A protein and the small-molecule ligand that binds it are described below.
Small molecule (SMILES): NC(=O)c1ncn([C@@H]2O[C@H](COP(=O)(O)O)[C@@H](O)[C@H]2O)c1N

Binding-site contacts:
Ligand atom O4 contacts residue TYR22 of chain 1.D at 2.6 Å (h-bond).
Ligand atom OP1 contacts residue ARG45 of chain 1.D at 3.4 Å (salt-bridge).
Ligand atom P contacts residue SER46 of chain 1.D at 3.3 Å.
Ligand atom O3 contacts residue SER46 of chain 1.D at 3.4 Å (h-bond).
Ligand atom N2 contacts residue TYR79 of chain 1.D at 3.1 Å (h-bond).
Ligand atom P contacts residue TYR22 of chain 1.D at 3.4 Å.
Ligand atom C6 contacts residue ARG50 of chain 1.D at 3.4 Å.
Ligand atom C3A contacts residue TYR76 of chain 1.D at 3.6 Å (hydrophobic).
Ligand atom O contacts residue THR130 of chain 1.D at 3.4 Å (h-bond).
Ligand atom C5 contacts residue ARG25 of chain 1.D at 3.5 Å.
Ligand atom N1 contacts residue ARG25 of chain 1.D at 3.2 Å (salt-bridge).
Ligand atom N2 contacts residue ASN93 of chain 1.D at 3.2 Å (h-bond).
Ligand atom C contacts residue ASP126 of chain 1.D at 3.6 Å.
Ligand atom O2 contacts residue ASN74 of chain 1.D at 3.2 Å (h-bond).
Ligand atom C3A contacts residue ARG25 of chain 1.D at 3.4 Å.
Ligand atom O contacts residue ARG25 of chain 1.D at 3.2 Å (salt-bridge).
Ligand atom C6 contacts residue TYR79 of chain 1.D at 3.3 Å (hydrophobic).
Ligand atom N1 contacts residue ARG50 of chain 1.D at 3.2 Å (salt-bridge).
Ligand atom O1 contacts residue ASN74 of chain 1.D at 3.3 Å (h-bond).
Ligand atom C6 contacts residue TYR76 of chain 1.D at 3.5 Å (hydrophobic).
Ligand atom O5 contacts residue TYR79 of chain 1.D at 2.8 Å (h-bond).
Ligand atom N3 contacts residue GLU124 of chain 1.D at 2.7 Å (salt-bridge).
Ligand atom N2 contacts residue ARG25 of chain 1.D at 3.2 Å.
Ligand atom C7A contacts residue ARG25 of chain 1.D at 3.5 Å.
Ligand atom C3 contacts residue ASN74 of chain 1.D at 3.5 Å.
Ligand atom C2 contacts residue ASN74 of chain 1.D at 3.1 Å.
Ligand atom OP2 contacts residue ARG45 of chain 1.D at 3.0 Å (salt-bridge).
Ligand atom C1 contacts residue ASP126 of chain 1.D at 3.3 Å.
Ligand atom O4 contacts residue ARG45 of chain 1.D at 2.9 Å (salt-bridge).
Ligand atom O contacts residue TYR168 of chain 1.D at 3.1 Å (h-bond).
Ligand atom O contacts residue ASP126 of chain 1.D at 3.2 Å (salt-bridge).
Ligand atom OP1 contacts residue SER46 of chain 1.D at 2.6 Å (h-bond).
Ligand atom O1 contacts residue ASP126 of chain 1.D at 2.6 Å (salt-bridge).
Ligand atom OP2 contacts residue SER44 of chain 1.D at 2.6 Å (h-bond).
Ligand atom O5 contacts residue ARG50 of chain 1.D at 2.5 Å (salt-bridge).
Ligand atom N contacts residue ARG25 of chain 1.D at 3.4 Å (salt-bridge).
Ligand atom C6 contacts residue ARG25 of chain 1.D at 3.3 Å.
Ligand atom OP2 contacts residue TYR22 of chain 1.D at 2.9 Å (h-bond).
Ligand atom OP2 contacts residue ARG25 of chain 1.D at 3.0 Å (salt-bridge).
Ligand atom C2 contacts residue ASP126 of chain 1.D at 3.5 Å.

Sequence of chain 1.D:
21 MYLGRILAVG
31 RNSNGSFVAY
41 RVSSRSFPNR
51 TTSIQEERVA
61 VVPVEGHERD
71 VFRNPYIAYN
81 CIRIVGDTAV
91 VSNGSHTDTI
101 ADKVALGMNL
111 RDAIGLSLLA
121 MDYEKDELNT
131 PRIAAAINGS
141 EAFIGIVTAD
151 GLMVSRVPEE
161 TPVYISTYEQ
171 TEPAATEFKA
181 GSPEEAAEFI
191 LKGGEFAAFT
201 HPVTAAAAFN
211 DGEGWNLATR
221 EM